This protein binds this small molecule.
Small molecule (SMILES): CC(=O)N[C@H]1[C@H](O[C@H]2[C@H](O)[C@@H](NC(C)=O)CO[C@@H]2CO)O[C@H](CO)[C@@H](O[C@@H]2O[C@H](CO)[C@@H](O)[C@H](O)[C@@H]2O)[C@@H]1O

Sequence of chain 1.L:
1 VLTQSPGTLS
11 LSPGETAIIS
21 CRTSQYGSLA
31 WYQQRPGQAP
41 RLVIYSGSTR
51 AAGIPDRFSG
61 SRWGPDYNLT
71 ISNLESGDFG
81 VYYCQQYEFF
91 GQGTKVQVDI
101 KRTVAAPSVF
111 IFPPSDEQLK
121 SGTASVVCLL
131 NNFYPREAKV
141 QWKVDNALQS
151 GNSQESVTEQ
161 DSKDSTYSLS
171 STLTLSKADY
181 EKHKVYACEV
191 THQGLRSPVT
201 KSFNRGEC

Sequence of chain 1.I:
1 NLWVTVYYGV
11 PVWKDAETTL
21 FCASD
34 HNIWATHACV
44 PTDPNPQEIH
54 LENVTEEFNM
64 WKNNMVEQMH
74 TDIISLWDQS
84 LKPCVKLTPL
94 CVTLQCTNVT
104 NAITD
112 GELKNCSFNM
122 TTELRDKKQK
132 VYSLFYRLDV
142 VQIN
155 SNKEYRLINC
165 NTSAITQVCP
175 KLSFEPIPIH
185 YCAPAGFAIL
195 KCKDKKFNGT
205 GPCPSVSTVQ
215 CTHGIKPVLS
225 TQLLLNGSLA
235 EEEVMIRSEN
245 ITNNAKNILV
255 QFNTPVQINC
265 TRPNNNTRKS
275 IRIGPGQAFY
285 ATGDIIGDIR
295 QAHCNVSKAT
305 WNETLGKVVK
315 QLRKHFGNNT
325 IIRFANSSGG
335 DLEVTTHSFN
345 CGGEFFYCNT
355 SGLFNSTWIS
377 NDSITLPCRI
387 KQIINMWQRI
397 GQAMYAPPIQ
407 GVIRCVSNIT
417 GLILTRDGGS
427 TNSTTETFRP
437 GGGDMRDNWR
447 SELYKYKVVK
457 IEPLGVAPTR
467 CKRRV

Binding-site contacts:
Ligand atom O5 contacts residue ASN244 of chain 1.I at 2.3 Å (h-bond).
Ligand atom O7 contacts residue GLU243 of chain 1.I at 4.3 Å.
Ligand atom O4 contacts residue TYR26 of chain 1.L at 3.9 Å.
Ligand atom O7 contacts residue TYR26 of chain 1.L at 4.1 Å.
Ligand atom C1 contacts residue TYR87 of chain 1.L at 4.1 Å (hydrophobic).
Ligand atom C8 contacts residue ILE245 of chain 1.I at 4.1 Å (hydrophobic).
Ligand atom O6 contacts residue GLY64 of chain 1.L at 3.8 Å.
Ligand atom C6 contacts residue TYR26 of chain 1.L at 4.5 Å (hydrophobic).
Ligand atom O4 contacts residue TRP63 of chain 1.L at 3.8 Å.
Ligand atom C3 contacts residue TYR26 of chain 1.L at 4.5 Å (hydrophobic).
Ligand atom O7 contacts residue ASN244 of chain 1.I at 4.0 Å.
Ligand atom C4 contacts residue TRP63 of chain 1.L at 3.9 Å (hydrophobic).
Ligand atom C8 contacts residue ASN244 of chain 1.I at 3.6 Å.
Ligand atom C4 contacts residue ASN244 of chain 1.I at 4.2 Å.
Ligand atom O6 contacts residue TYR26 of chain 1.L at 3.1 Å.
Ligand atom C8 contacts residue SER28 of chain 1.L at 3.9 Å.
Ligand atom C2 contacts residue TYR26 of chain 1.L at 4.3 Å (hydrophobic).
Ligand atom O4 contacts residue GLY27 of chain 1.L at 4.3 Å.
Ligand atom C1 contacts residue THR246 of chain 1.I at 4.3 Å.
Ligand atom O7 contacts residue GLY27 of chain 1.L at 3.3 Å (h-bond).
Ligand atom O7 contacts residue TYR67 of chain 1.L at 4.5 Å.
Ligand atom C6 contacts residue TRP63 of chain 1.L at 4.4 Å (hydrophobic).
Ligand atom C6 contacts residue GLY64 of chain 1.L at 4.3 Å.
Ligand atom O5 contacts residue TYR26 of chain 1.L at 4.2 Å.
Ligand atom C7 contacts residue ASN244 of chain 1.I at 3.3 Å.
Ligand atom C5 contacts residue ASN244 of chain 1.I at 3.6 Å.
Ligand atom O6 contacts residue TRP63 of chain 1.L at 4.2 Å.
Ligand atom C3 contacts residue ASN244 of chain 1.I at 3.8 Å.
Ligand atom C2 contacts residue ASN244 of chain 1.I at 2.5 Å.
Ligand atom O2 contacts residue TRP63 of chain 1.L at 4.2 Å.
Ligand atom O5 contacts residue TYR87 of chain 1.L at 4.1 Å.
Ligand atom C1 contacts residue ASN244 of chain 1.I at 1.4 Å.
Ligand atom N2 contacts residue ASN244 of chain 1.I at 2.7 Å (h-bond).
Ligand atom C5 contacts residue TYR87 of chain 1.L at 4.0 Å (hydrophobic).
Ligand atom C7 contacts residue GLY27 of chain 1.L at 3.9 Å.
Ligand atom C8 contacts residue GLY27 of chain 1.L at 3.8 Å.
Ligand atom C1 contacts residue TYR26 of chain 1.L at 4.4 Å (hydrophobic).